This small molecule binds to this protein.
Small molecule (SMILES): CC(=O)N[C@@H]1[C@@H](O)[C@H](O)[C@@H](CO)O[C@H]1O

Sequence of chain 1.B:
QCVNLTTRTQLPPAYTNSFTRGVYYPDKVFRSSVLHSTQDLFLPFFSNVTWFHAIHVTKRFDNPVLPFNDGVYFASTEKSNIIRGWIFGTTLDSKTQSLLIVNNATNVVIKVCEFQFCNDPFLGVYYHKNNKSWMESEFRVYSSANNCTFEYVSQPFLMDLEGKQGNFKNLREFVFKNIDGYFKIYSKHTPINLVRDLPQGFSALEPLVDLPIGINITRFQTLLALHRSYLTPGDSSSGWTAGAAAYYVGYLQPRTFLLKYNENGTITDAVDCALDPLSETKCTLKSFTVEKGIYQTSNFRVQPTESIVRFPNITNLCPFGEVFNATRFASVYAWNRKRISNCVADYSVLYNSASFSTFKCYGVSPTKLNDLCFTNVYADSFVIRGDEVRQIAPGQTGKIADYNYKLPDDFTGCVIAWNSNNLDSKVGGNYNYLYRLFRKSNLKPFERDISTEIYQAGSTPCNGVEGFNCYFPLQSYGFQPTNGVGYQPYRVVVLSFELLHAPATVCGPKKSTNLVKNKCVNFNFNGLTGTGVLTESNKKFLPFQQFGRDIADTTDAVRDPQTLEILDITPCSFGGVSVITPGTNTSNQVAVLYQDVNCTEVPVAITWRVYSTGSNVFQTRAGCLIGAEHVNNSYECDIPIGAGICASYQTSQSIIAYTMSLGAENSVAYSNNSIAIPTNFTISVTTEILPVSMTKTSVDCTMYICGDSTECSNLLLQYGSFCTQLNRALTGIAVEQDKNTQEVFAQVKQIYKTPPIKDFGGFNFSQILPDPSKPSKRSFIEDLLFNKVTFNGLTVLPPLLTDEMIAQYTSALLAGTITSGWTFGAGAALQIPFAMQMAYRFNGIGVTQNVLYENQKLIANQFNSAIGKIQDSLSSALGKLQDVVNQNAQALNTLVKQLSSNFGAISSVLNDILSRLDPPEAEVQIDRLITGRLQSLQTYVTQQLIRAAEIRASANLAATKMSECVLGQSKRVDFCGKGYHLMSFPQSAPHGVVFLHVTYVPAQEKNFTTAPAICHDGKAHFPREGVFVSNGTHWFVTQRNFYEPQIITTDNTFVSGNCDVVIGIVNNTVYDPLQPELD

Binding-site contacts:
Ligand atom C7 contacts residue ASN282 of chain 1.B at 3.5 Å.
Ligand atom C7 contacts residue GLU281 of chain 1.B at 3.5 Å.
Ligand atom O7 contacts residue ASN282 of chain 1.B at 3.6 Å (h-bond).
Ligand atom C5 contacts residue ASN282 of chain 1.B at 3.7 Å.
Ligand atom C2 contacts residue GLU281 of chain 1.B at 3.9 Å.
Ligand atom C1 contacts residue ASN282 of chain 1.B at 1.4 Å.
Ligand atom N2 contacts residue ASN280 of chain 1.B at 4.4 Å.
Ligand atom O5 contacts residue ASN282 of chain 1.B at 2.3 Å (h-bond).
Ligand atom C7 contacts residue ASN280 of chain 1.B at 3.5 Å.
Ligand atom C8 contacts residue GLU281 of chain 1.B at 3.3 Å.
Ligand atom C3 contacts residue GLU281 of chain 1.B at 4.4 Å.
Ligand atom N2 contacts residue GLU281 of chain 1.B at 2.8 Å (salt-bridge).
Ligand atom N2 contacts residue ASN282 of chain 1.B at 3.0 Å (h-bond).
Ligand atom O7 contacts residue ASN280 of chain 1.B at 2.9 Å (h-bond).
Ligand atom C1 contacts residue GLU281 of chain 1.B at 4.0 Å.
Ligand atom C3 contacts residue ASN282 of chain 1.B at 3.8 Å.
Ligand atom C2 contacts residue ASN282 of chain 1.B at 2.5 Å.
Ligand atom C8 contacts residue ASN280 of chain 1.B at 3.4 Å.
Ligand atom C4 contacts residue ASN282 of chain 1.B at 4.2 Å.